A protein and the small-molecule ligand that binds it are described below.
Small molecule (SMILES): C[C@]12CCC(=O)C=C1CC[C@@H]1[C@@H]2CC[C@]2(C)C(=O)CC[C@@H]12

Binding-site contacts:
Ligand atom C15 contacts residue PHE111 of chain 1.C at 4.0 Å (hydrophobic).
Ligand atom C18 contacts residue ARG15 of chain 1.C at 3.9 Å.
Ligand atom C5 contacts residue PHE111 of chain 1.C at 4.3 Å (hydrophobic).
Ligand atom C16 contacts residue PHE220 of chain 1.C at 4.2 Å (hydrophobic).
Ligand atom O2 contacts residue TYR9 of chain 1.C at 3.5 Å (h-bond).
Ligand atom O2 contacts residue LEU107 of chain 1.C at 3.3 Å.
Ligand atom C12 contacts residue LEU108 of chain 1.C at 4.0 Å (hydrophobic).
Ligand atom C12 contacts residue LEU107 of chain 1.C at 4.2 Å (hydrophobic).
Ligand atom C9 contacts residue LEU108 of chain 1.C at 4.3 Å (hydrophobic).
Ligand atom C11 contacts residue ARG15 of chain 1.C at 4.0 Å.
Ligand atom C7 contacts residue PHE111 of chain 1.C at 3.6 Å (hydrophobic).
Ligand atom C6 contacts residue PHE222 of chain 1.C at 2.9 Å (hydrophobic).
Ligand atom O2 contacts residue ARG15 of chain 1.C at 3.5 Å (salt-bridge).
Ligand atom C12 contacts residue PHE111 of chain 1.C at 4.2 Å (hydrophobic).
Ligand atom C14 contacts residue PHE111 of chain 1.C at 4.0 Å (hydrophobic).
Ligand atom C17 contacts residue GLY14 of chain 1.C at 4.0 Å.
Ligand atom C5 contacts residue PHE222 of chain 1.C at 4.1 Å (hydrophobic).
Ligand atom C3 contacts residue PHE111 of chain 1.C at 4.1 Å (hydrophobic).
Ligand atom C17 contacts residue LEU107 of chain 1.C at 4.3 Å (hydrophobic).
Ligand atom C17 contacts residue ARG15 of chain 1.C at 4.4 Å.
Ligand atom C15 contacts residue PHE220 of chain 1.C at 4.0 Å (hydrophobic).
Ligand atom C1 contacts residue LEU108 of chain 1.C at 3.7 Å (hydrophobic).
Ligand atom C16 contacts residue PHE111 of chain 1.C at 3.8 Å (hydrophobic).
Ligand atom C17 contacts residue TYR9 of chain 1.C at 3.6 Å (hydrophobic).
Ligand atom C8 contacts residue PHE111 of chain 1.C at 4.3 Å (hydrophobic).
Ligand atom O2 contacts residue PHE111 of chain 1.C at 4.0 Å.
Ligand atom C11 contacts residue LEU108 of chain 1.C at 3.5 Å (hydrophobic).
Ligand atom C9 contacts residue PHE111 of chain 1.C at 4.2 Å (hydrophobic).
Ligand atom C13 contacts residue PHE111 of chain 1.C at 4.4 Å (hydrophobic).
Ligand atom C6 contacts residue PHE111 of chain 1.C at 4.4 Å (hydrophobic).
Ligand atom C4 contacts residue PHE111 of chain 1.C at 4.3 Å (hydrophobic).
Ligand atom C12 contacts residue ARG15 of chain 1.C at 4.0 Å.
Ligand atom C16 contacts residue GLY14 of chain 1.C at 4.4 Å.
Ligand atom O2 contacts residue GLY14 of chain 1.C at 3.0 Å.
Ligand atom C7 contacts residue PHE222 of chain 1.C at 3.4 Å (hydrophobic).
Ligand atom C16 contacts residue ILE12 of chain 1.C at 3.9 Å (hydrophobic).
Ligand atom C16 contacts residue TYR9 of chain 1.C at 3.6 Å (hydrophobic).
Ligand atom O1 contacts residue PHE111 of chain 1.C at 3.5 Å (h-bond).
Ligand atom C4 contacts residue PHE222 of chain 1.C at 4.1 Å (hydrophobic).
Ligand atom C17 contacts residue PHE111 of chain 1.C at 4.0 Å (hydrophobic).

Sequence of chain 1.C:
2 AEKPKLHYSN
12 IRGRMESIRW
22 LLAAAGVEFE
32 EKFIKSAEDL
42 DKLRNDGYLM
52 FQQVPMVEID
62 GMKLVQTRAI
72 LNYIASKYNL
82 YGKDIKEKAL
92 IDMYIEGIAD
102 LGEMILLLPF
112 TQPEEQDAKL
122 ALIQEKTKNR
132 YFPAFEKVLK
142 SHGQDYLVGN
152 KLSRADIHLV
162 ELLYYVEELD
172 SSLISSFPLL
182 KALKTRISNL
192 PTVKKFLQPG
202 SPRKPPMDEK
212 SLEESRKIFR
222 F